Sequence of chain 1.B:
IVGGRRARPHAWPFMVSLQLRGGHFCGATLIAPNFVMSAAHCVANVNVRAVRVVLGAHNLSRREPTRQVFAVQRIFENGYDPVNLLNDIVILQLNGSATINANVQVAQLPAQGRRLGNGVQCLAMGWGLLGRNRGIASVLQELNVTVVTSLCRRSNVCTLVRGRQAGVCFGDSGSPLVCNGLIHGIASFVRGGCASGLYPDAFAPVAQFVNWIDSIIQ

Binding-site contacts:
Ligand atom C2 contacts residue ASN144 of chain 1.B at 2.4 Å.
Ligand atom O4 contacts residue VAL178 of chain 1.B at 4.4 Å.
Ligand atom O2 contacts residue GLN121 of chain 1.B at 4.3 Å.
Ligand atom O4 contacts residue ASN180 of chain 1.B at 2.8 Å (h-bond).
Ligand atom N2 contacts residue ASN144 of chain 1.B at 2.9 Å (h-bond).
Ligand atom C3 contacts residue CYS179 of chain 1.B at 4.4 Å (hydrophobic).
Ligand atom C5 contacts residue ASN144 of chain 1.B at 3.7 Å.
Ligand atom C8 contacts residue ASN144 of chain 1.B at 4.4 Å.
Ligand atom O7 contacts residue ASN144 of chain 1.B at 3.2 Å (h-bond).
Ligand atom C4 contacts residue VAL178 of chain 1.B at 3.6 Å (hydrophobic).
Ligand atom C4 contacts residue ASN144 of chain 1.B at 4.2 Å.
Ligand atom C3 contacts residue ASN144 of chain 1.B at 3.8 Å.
Ligand atom C5 contacts residue VAL178 of chain 1.B at 4.3 Å (hydrophobic).
Ligand atom O3 contacts residue ASN180 of chain 1.B at 2.9 Å (h-bond).
Ligand atom C1 contacts residue ARG5 of chain 1.B at 4.2 Å.
Ligand atom C6 contacts residue VAL178 of chain 1.B at 3.6 Å (hydrophobic).
Ligand atom C3 contacts residue VAL178 of chain 1.B at 4.2 Å (hydrophobic).
Ligand atom O3 contacts residue CYS122 of chain 1.B at 4.3 Å.
Ligand atom O5 contacts residue LEU123 of chain 1.B at 4.2 Å.
Ligand atom C4 contacts residue CYS179 of chain 1.B at 4.0 Å (hydrophobic).
Ligand atom C3 contacts residue CYS122 of chain 1.B at 4.4 Å (hydrophobic).
Ligand atom O4 contacts residue GLY181 of chain 1.B at 2.9 Å (h-bond).
Ligand atom O5 contacts residue ARG5 of chain 1.B at 4.3 Å.
Ligand atom O4 contacts residue CYS179 of chain 1.B at 3.7 Å.
Ligand atom C5 contacts residue LEU123 of chain 1.B at 4.2 Å (hydrophobic).
Ligand atom C7 contacts residue ASN144 of chain 1.B at 3.2 Å.
Ligand atom C4 contacts residue ASN180 of chain 1.B at 3.5 Å.
Ligand atom O3 contacts residue CYS179 of chain 1.B at 3.6 Å.
Ligand atom O5 contacts residue ASN144 of chain 1.B at 2.4 Å (h-bond).
Ligand atom C3 contacts residue ASN180 of chain 1.B at 3.8 Å.
Ligand atom O3 contacts residue VAL178 of chain 1.B at 4.3 Å.
Ligand atom C6 contacts residue LEU123 of chain 1.B at 4.4 Å (hydrophobic).
Ligand atom C4 contacts residue GLY181 of chain 1.B at 4.0 Å.
Ligand atom C6 contacts residue TRP12 of chain 1.B at 3.7 Å (hydrophobic).
Ligand atom C1 contacts residue ASN144 of chain 1.B at 1.4 Å.
Ligand atom O3 contacts residue GLN121 of chain 1.B at 3.0 Å (h-bond).
Ligand atom C3 contacts residue GLN121 of chain 1.B at 3.9 Å.

The small molecule below binds the protein below.
Small molecule (SMILES): CC(=O)N[C@H]1[C@H](O[C@H]2[C@H](O)[C@@H](NC(C)=O)CO[C@@H]2CO[C@@H]2O[C@@H](C)[C@@H](O)[C@@H](O)[C@@H]2O)O[C@H](CO)[C@@H](O[C@@H]2O[C@H](CO[C@H]3O[C@H](CO)[C@@H](O)[C@H](O)[C@@H]3O)[C@@H](O)[C@H](O[C@H]3O[C@H](CO)[C@@H](O)[C@H](O)[C@@H]3O)[C@@H]2O)[C@@H]1O